Binding-site contacts:
Ligand atom N2 contacts residue ALA11 of chain 1.D at 3.5 Å.
Ligand atom C13 contacts residue ILE62 of chain 1.D at 3.6 Å (hydrophobic).
Ligand atom C5 contacts residue VAL9 of chain 1.D at 3.2 Å (hydrophobic).
Ligand atom C8 contacts residue ILE62 of chain 1.D at 3.6 Å (hydrophobic).
Ligand atom CB contacts residue SER37 of chain 1.D at 3.6 Å.
Ligand atom N4 contacts residue VAL10 of chain 1.D at 3.4 Å.
Ligand atom N4 contacts residue VAL9 of chain 1.D at 3.5 Å.
Ligand atom C3 contacts residue VAL10 of chain 1.D at 3.6 Å (hydrophobic).
Ligand atom O contacts residue LEU67 of chain 1.D at 3.6 Å.
Ligand atom O1A contacts residue ASP32 of chain 1.D at 3.4 Å (salt-bridge).
Ligand atom O1 contacts residue ARG70 of chain 1.D at 3.2 Å (salt-bridge).
Ligand atom C6 contacts residue PHE36 of chain 1.D at 3.6 Å (hydrophobic).
Ligand atom N2 contacts residue ASP32 of chain 1.D at 2.7 Å (salt-bridge).
Ligand atom C5 contacts residue PHE36 of chain 1.D at 3.4 Å (hydrophobic).
Ligand atom O2 contacts residue ARG70 of chain 1.D at 3.1 Å (salt-bridge).
Ligand atom C7 contacts residue NDP1 of chain 1.U at 3.6 Å.
Ligand atom N4 contacts residue NDP1 of chain 1.U at 3.5 Å (h-bond).
Ligand atom C6A contacts residue NDP1 of chain 1.U at 3.3 Å.
Ligand atom O2 contacts residue SER37 of chain 1.D at 2.8 Å (h-bond).
Ligand atom CT contacts residue SER37 of chain 1.D at 3.5 Å.
Ligand atom C11 contacts residue LEU25 of chain 1.D at 3.4 Å (hydrophobic).
Ligand atom O1 contacts residue PHE36 of chain 1.D at 3.4 Å.
Ligand atom CB contacts residue LEU33 of chain 1.D at 3.3 Å (hydrophobic).
Ligand atom N4 contacts residue PHE36 of chain 1.D at 3.7 Å.
Ligand atom C4A contacts residue NDP1 of chain 1.U at 3.2 Å.
Ligand atom C18 contacts residue ILE62 of chain 1.D at 3.3 Å (hydrophobic).
Ligand atom C3 contacts residue ASP32 of chain 1.D at 3.6 Å.
Ligand atom C3M contacts residue VAL10 of chain 1.D at 3.2 Å (hydrophobic).
Ligand atom C6 contacts residue NDP1 of chain 1.U at 3.2 Å.
Ligand atom C4A contacts residue PHE36 of chain 1.D at 3.4 Å (hydrophobic).
Ligand atom O1A contacts residue LEU25 of chain 1.D at 3.6 Å.
Ligand atom C10 contacts residue LEU25 of chain 1.D at 3.6 Å (hydrophobic).
Ligand atom CG contacts residue LEU33 of chain 1.D at 3.2 Å (hydrophobic).
Ligand atom C6 contacts residue CYS113 of chain 1.D at 3.0 Å (hydrophobic).
Ligand atom C14 contacts residue LEU33 of chain 1.D at 3.5 Å (hydrophobic).
Ligand atom C3M contacts residue THR134 of chain 1.D at 3.1 Å.
Ligand atom C1A contacts residue NDP1 of chain 1.U at 3.4 Å.
Ligand atom C5 contacts residue NDP1 of chain 1.U at 3.6 Å.
Ligand atom C1 contacts residue ASP32 of chain 1.D at 3.5 Å.
Ligand atom C3M contacts residue ASP32 of chain 1.D at 3.5 Å.

Sequence of chain 1.D:
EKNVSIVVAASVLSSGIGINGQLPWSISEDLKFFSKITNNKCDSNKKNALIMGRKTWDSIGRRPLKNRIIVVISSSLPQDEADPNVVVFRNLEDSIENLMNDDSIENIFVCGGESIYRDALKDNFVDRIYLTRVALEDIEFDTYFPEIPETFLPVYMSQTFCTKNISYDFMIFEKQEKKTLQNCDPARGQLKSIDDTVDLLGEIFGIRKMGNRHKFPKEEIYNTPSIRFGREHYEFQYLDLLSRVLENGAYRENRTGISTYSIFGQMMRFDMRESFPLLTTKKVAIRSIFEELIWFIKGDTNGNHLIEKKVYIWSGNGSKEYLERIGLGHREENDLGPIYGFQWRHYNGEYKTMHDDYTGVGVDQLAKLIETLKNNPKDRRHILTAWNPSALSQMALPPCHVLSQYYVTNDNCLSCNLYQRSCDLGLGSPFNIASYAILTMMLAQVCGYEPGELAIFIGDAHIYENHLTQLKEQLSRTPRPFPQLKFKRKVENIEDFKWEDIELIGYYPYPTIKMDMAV

The protein below binds the small molecule below.
Small molecule (SMILES): Cc1nc2ccc3ccc(CNc4ccc5c(c4)CN([C@@H](CCC(=O)O)C(=O)O)C5=O)cc3c2c(=O)[nH]1